Sequence of chain 53.D:
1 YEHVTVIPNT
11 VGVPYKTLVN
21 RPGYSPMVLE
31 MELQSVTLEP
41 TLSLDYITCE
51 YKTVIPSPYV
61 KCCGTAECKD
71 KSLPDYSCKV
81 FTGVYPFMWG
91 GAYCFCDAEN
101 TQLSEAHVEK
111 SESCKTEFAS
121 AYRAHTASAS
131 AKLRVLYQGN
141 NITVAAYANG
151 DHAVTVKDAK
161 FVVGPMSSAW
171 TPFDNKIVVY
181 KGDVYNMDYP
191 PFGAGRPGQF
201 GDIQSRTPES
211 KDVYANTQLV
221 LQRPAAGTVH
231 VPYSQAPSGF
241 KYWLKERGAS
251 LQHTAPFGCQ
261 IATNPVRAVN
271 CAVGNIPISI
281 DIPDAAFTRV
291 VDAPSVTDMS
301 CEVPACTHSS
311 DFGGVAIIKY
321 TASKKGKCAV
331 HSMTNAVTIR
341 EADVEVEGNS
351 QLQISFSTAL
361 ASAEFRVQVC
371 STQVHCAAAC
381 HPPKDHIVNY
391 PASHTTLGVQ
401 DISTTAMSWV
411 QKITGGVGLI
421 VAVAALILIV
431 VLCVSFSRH

Binding-site contacts:
Ligand atom O7 contacts residue LYS181 of chain 53.D at 4.3 Å.
Ligand atom O5 contacts residue THR116 of chain 53.D at 3.8 Å.
Ligand atom C7 contacts residue ASN259 of chain 53.E at 3.1 Å.
Ligand atom C6 contacts residue THR116 of chain 53.D at 4.5 Å.
Ligand atom O5 contacts residue ASN259 of chain 53.E at 2.3 Å (h-bond).
Ligand atom N2 contacts residue ASN259 of chain 53.E at 3.0 Å (h-bond).
Ligand atom C6 contacts residue LYS115 of chain 53.D at 4.3 Å.
Ligand atom C4 contacts residue ASN259 of chain 53.E at 4.1 Å.
Ligand atom C5 contacts residue ASN259 of chain 53.E at 3.6 Å.
Ligand atom O6 contacts residue ASN259 of chain 53.E at 4.4 Å.
Ligand atom O7 contacts residue ASN259 of chain 53.E at 2.7 Å (h-bond).
Ligand atom O6 contacts residue THR116 of chain 53.D at 3.2 Å (h-bond).
Ligand atom O7 contacts residue GLU117 of chain 53.D at 4.3 Å.
Ligand atom C8 contacts residue ASN259 of chain 53.E at 4.4 Å.
Ligand atom C1 contacts residue ASN259 of chain 53.E at 1.4 Å.
Ligand atom C2 contacts residue ASN259 of chain 53.E at 2.4 Å.
Ligand atom C3 contacts residue ASN259 of chain 53.E at 3.7 Å.
Ligand atom O6 contacts residue LYS115 of chain 53.D at 3.5 Å (salt-bridge).

A protein and the small-molecule ligand that binds it are described below.
Small molecule (SMILES): CC(=O)N[C@@H]1[C@@H](O)[C@H](O)[C@@H](CO)O[C@H]1O

Sequence of chain 53.E:
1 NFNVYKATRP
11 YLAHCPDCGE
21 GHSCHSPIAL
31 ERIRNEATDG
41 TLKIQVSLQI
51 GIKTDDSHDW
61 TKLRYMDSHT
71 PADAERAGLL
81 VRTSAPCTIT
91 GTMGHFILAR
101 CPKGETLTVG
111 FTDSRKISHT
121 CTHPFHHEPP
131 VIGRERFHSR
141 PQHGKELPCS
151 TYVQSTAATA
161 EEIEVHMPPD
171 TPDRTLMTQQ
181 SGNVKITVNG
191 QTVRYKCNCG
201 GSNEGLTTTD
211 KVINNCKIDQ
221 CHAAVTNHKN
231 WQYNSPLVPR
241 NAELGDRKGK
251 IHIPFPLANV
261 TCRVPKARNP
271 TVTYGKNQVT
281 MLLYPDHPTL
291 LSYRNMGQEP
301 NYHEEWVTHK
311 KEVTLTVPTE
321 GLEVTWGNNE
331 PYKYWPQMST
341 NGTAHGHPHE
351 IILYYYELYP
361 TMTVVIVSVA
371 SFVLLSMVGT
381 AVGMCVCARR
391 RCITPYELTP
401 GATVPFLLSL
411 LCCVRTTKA